Sequence of chain 1.V:
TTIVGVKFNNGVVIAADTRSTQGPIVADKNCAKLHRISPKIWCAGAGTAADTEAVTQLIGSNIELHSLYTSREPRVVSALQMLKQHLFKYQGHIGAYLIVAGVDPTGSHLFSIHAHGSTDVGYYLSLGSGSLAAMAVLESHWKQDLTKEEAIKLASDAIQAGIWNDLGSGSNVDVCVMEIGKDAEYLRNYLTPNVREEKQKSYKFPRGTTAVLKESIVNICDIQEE

Binding-site contacts:
Ligand atom C24 contacts residue GLY47 of chain 1.V at 3.4 Å.
Ligand atom C2 contacts residue THR52 of chain 1.V at 3.6 Å.
Ligand atom C36 contacts residue ILE127 of chain 1.W at 3.6 Å (hydrophobic).
Ligand atom C12 contacts residue THR1 of chain 1.V at 2.5 Å.
Ligand atom C44 contacts residue MES1 of chain 1.QA at 3.6 Å.
Ligand atom N25 contacts residue THR21 of chain 1.V at 3.0 Å (h-bond).
Ligand atom C6 contacts residue THR1 of chain 1.V at 3.7 Å.
Ligand atom C7 contacts residue THR1 of chain 1.V at 2.6 Å.
Ligand atom C27 contacts residue THR21 of chain 1.V at 3.6 Å.
Ligand atom C4 contacts residue CYS31 of chain 1.V at 3.2 Å (hydrophobic).
Ligand atom O39 contacts residue ALA49 of chain 1.V at 3.1 Å (h-bond).
Ligand atom C4 contacts residue SER20 of chain 1.V at 3.7 Å.
Ligand atom C23 contacts residue GLY47 of chain 1.V at 3.6 Å.
Ligand atom C35 contacts residue THR48 of chain 1.V at 3.3 Å.
Ligand atom O21 contacts residue THR1 of chain 1.V at 2.3 Å (h-bond).
Ligand atom N28 contacts residue ASP125 of chain 1.W at 3.1 Å (salt-bridge).
Ligand atom O49 contacts residue SER20 of chain 1.V at 3.4 Å.
Ligand atom C8 contacts residue THR1 of chain 1.V at 2.4 Å.
Ligand atom C10 contacts residue GLY168 of chain 1.V at 3.7 Å.
Ligand atom C4 contacts residue ALA49 of chain 1.V at 3.5 Å (hydrophobic).
Ligand atom O13 contacts residue THR1 of chain 1.V at 3.1 Å (h-bond).
Ligand atom O21 contacts residue GLY47 of chain 1.V at 3.0 Å (h-bond).
Ligand atom O49 contacts residue THR21 of chain 1.V at 3.1 Å (h-bond).
Ligand atom C3 contacts residue CYS31 of chain 1.V at 3.5 Å (hydrophobic).
Ligand atom C12 contacts residue MES1 of chain 1.QA at 3.2 Å.
Ligand atom O21 contacts residue ALA46 of chain 1.V at 3.5 Å.
Ligand atom C9 contacts residue THR1 of chain 1.V at 1.4 Å.
Ligand atom C1 contacts residue GLY45 of chain 1.V at 3.6 Å.
Ligand atom O13 contacts residue THR21 of chain 1.V at 3.7 Å.
Ligand atom O37 contacts residue GLN22 of chain 1.V at 3.5 Å.
Ligand atom N22 contacts residue THR1 of chain 1.V at 3.7 Å.
Ligand atom N22 contacts residue GLY47 of chain 1.V at 2.9 Å (h-bond).
Ligand atom O21 contacts residue MES1 of chain 1.QA at 3.2 Å (h-bond).
Ligand atom C48 contacts residue GLY47 of chain 1.V at 3.4 Å.
Ligand atom C10 contacts residue THR1 of chain 1.V at 1.5 Å.
Ligand atom C11 contacts residue GLY168 of chain 1.V at 3.1 Å.
Ligand atom C11 contacts residue THR1 of chain 1.V at 2.5 Å.
Ligand atom C11 contacts residue ARG19 of chain 1.V at 3.4 Å.
Ligand atom C3 contacts residue ALA49 of chain 1.V at 3.5 Å (hydrophobic).
Ligand atom C48 contacts residue MES1 of chain 1.QA at 3.6 Å.

Sequence of chain 1.W:
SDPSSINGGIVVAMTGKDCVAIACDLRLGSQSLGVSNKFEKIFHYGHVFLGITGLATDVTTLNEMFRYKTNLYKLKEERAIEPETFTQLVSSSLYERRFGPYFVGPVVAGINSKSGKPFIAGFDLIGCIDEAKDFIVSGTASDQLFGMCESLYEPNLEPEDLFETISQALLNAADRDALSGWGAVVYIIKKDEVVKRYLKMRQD

A small-molecule ligand and the protein it binds are described below.
Small molecule (SMILES): COc1ccc(C[C@H](NC(=O)[C@H](C)NC(=O)CN2CCOCC2)C(=O)N[C@@H](Cc2ccccc2)[C@@H](O)[C@H](C)CO)cc1